Binding-site contacts:
Ligand atom C4 contacts residue ASN709 of chain 1.C at 4.2 Å.
Ligand atom C8 contacts residue GLY1131 of chain 1.C at 3.9 Å.
Ligand atom C7 contacts residue ASN709 of chain 1.C at 3.8 Å.
Ligand atom C2 contacts residue ASN709 of chain 1.C at 2.4 Å.
Ligand atom C5 contacts residue ASN709 of chain 1.C at 3.7 Å.
Ligand atom O7 contacts residue ASN709 of chain 1.C at 4.3 Å.
Ligand atom C1 contacts residue ASN709 of chain 1.C at 1.4 Å.
Ligand atom O5 contacts residue ASN709 of chain 1.C at 2.4 Å (h-bond).
Ligand atom O5 contacts residue ASP796 of chain 1.B at 3.6 Å.
Ligand atom C3 contacts residue ASN709 of chain 1.C at 3.8 Å.
Ligand atom C8 contacts residue ILE1130 of chain 1.C at 4.3 Å (hydrophobic).
Ligand atom O6 contacts residue ASP796 of chain 1.B at 4.2 Å.
Ligand atom N2 contacts residue ASN709 of chain 1.C at 2.9 Å (h-bond).
Ligand atom C1 contacts residue ASP796 of chain 1.B at 4.0 Å.

Sequence of chain 1.B:
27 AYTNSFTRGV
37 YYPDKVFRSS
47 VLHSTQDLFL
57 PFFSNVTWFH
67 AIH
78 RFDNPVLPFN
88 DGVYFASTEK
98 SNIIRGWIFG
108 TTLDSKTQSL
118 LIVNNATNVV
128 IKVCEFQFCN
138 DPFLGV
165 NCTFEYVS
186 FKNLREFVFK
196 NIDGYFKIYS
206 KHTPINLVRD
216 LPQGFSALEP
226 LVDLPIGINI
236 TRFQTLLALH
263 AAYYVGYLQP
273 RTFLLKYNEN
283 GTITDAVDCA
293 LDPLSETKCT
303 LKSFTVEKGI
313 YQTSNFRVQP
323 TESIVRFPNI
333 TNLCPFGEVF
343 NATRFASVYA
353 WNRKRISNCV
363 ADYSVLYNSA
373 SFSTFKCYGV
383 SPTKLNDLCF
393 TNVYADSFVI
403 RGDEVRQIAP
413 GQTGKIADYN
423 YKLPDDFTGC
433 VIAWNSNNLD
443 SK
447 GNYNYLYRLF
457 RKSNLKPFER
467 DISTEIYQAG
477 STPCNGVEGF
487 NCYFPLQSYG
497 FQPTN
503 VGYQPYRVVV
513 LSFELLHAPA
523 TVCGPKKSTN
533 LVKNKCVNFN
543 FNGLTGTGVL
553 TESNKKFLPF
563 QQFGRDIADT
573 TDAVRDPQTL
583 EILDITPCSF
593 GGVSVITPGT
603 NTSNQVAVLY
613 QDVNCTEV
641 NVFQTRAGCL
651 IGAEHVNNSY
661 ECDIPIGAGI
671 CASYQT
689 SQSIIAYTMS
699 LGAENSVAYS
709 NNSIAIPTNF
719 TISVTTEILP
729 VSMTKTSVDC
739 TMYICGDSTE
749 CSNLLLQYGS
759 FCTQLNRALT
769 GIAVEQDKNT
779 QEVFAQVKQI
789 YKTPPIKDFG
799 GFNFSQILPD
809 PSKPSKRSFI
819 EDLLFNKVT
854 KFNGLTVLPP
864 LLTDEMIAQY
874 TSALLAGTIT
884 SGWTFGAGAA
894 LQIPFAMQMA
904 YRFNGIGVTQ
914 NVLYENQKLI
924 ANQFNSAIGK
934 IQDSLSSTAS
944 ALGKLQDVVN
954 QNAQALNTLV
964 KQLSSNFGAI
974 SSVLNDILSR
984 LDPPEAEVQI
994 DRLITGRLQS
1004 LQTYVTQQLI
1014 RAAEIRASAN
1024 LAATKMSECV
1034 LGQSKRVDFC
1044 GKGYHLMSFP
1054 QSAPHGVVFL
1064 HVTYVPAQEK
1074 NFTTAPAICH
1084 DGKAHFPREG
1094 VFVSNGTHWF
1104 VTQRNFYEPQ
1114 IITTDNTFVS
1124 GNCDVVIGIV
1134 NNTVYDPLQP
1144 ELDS

Sequence of chain 1.C:
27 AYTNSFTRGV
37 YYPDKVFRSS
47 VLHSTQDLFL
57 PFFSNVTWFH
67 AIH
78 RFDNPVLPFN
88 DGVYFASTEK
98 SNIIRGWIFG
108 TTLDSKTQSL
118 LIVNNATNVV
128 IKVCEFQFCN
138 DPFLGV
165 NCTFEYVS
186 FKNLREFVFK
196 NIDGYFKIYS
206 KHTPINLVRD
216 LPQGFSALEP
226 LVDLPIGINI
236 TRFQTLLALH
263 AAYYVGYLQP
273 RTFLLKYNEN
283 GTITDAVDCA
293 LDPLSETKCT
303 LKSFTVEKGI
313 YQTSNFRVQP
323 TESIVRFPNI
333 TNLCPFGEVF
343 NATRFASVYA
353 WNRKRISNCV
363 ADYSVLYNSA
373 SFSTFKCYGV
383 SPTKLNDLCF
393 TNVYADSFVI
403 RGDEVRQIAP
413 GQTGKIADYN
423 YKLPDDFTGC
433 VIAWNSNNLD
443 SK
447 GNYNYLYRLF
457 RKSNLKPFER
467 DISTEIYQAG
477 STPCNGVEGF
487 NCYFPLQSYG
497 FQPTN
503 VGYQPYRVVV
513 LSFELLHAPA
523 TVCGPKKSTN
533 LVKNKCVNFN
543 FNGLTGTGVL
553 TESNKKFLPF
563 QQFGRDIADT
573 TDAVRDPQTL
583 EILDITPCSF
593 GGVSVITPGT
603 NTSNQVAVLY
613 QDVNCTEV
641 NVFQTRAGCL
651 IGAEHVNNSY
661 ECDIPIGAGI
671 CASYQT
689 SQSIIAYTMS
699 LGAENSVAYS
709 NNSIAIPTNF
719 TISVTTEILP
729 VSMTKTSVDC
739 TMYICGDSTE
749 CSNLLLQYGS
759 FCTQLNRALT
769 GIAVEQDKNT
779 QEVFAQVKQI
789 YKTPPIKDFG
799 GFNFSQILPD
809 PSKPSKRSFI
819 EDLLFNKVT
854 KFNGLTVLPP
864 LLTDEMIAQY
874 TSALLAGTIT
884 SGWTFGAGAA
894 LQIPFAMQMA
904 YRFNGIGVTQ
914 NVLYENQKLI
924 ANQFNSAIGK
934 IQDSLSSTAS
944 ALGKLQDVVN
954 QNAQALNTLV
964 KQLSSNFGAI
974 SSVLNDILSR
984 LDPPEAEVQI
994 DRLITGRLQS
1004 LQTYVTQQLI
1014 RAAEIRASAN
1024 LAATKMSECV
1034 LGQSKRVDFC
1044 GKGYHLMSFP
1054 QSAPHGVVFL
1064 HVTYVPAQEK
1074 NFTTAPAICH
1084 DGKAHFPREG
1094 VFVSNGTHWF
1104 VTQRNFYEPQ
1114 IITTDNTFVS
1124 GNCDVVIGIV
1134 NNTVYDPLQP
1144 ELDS

A protein and the small-molecule ligand that binds it are described below.
Small molecule (SMILES): CC(=O)N[C@H]1[C@H](O[C@H]2[C@H](O)[C@@H](NC(C)=O)CO[C@@H]2CO)O[C@H](CO)[C@@H](O[C@@H]2O[C@H](CO)[C@@H](O)[C@H](O)[C@@H]2O)[C@@H]1O